Binding-site contacts:
Ligand atom O3A contacts residue LYS231 of chain 1.A at 3.2 Å (salt-bridge).
Ligand atom O1G contacts residue MG1 of chain 1.G at 2.0 Å.
Ligand atom N3B contacts residue SER198 of chain 2.A at 3.5 Å (h-bond).
Ligand atom PA contacts residue MG1 of chain 1.G at 3.2 Å.
Ligand atom O1G contacts residue ASP183 of chain 1.A at 3.0 Å (salt-bridge).
Ligand atom C3' contacts residue PHE230 of chain 1.A at 3.2 Å (hydrophobic).
Ligand atom O3' contacts residue LEU177 of chain 1.A at 2.6 Å (h-bond).
Ligand atom N3B contacts residue MG1 of chain 1.G at 3.6 Å.
Ligand atom C4' contacts residue PHE230 of chain 1.A at 3.2 Å (hydrophobic).
Ligand atom N6 contacts residue PRO211 of chain 1.A at 3.0 Å (h-bond).
Ligand atom O3A contacts residue MG1 of chain 1.G at 3.5 Å.
Ligand atom O3' contacts residue PHE230 of chain 1.A at 3.1 Å (h-bond).
Ligand atom O2G contacts residue LYS195 of chain 2.A at 3.1 Å (salt-bridge).
Ligand atom O2B contacts residue ASP183 of chain 1.A at 3.0 Å (salt-bridge).
Ligand atom O1A contacts residue J1O1 of chain 1.I at 3.1 Å.
Ligand atom C5' contacts residue PHE230 of chain 1.A at 3.1 Å (hydrophobic).
Ligand atom O2A contacts residue LEU232 of chain 1.A at 3.1 Å (h-bond).
Ligand atom O2' contacts residue LEU177 of chain 1.A at 3.3 Å (h-bond).
Ligand atom PG contacts residue SER198 of chain 2.A at 3.6 Å.
Ligand atom C3' contacts residue LEU177 of chain 1.A at 3.6 Å (hydrophobic).
Ligand atom PA contacts residue LYS195 of chain 2.A at 3.6 Å.
Ligand atom O1A contacts residue MG1 of chain 1.G at 2.1 Å.
Ligand atom C5 contacts residue VAL181 of chain 1.A at 3.7 Å (hydrophobic).
Ligand atom PB contacts residue MG1 of chain 1.G at 3.1 Å.
Ligand atom O2' contacts residue ALA179 of chain 1.A at 2.7 Å (h-bond).
Ligand atom O1G contacts residue LYS195 of chain 2.A at 3.1 Å (salt-bridge).
Ligand atom O1A contacts residue LYS195 of chain 2.A at 3.0 Å (salt-bridge).
Ligand atom O3G contacts residue GLN197 of chain 2.A at 3.7 Å.
Ligand atom PA contacts residue J1O1 of chain 1.I at 3.6 Å.
Ligand atom O2B contacts residue MG1 of chain 1.G at 2.0 Å.
Ligand atom N7 contacts residue VAL181 of chain 1.A at 3.7 Å.
Ligand atom O2A contacts residue LYS231 of chain 1.A at 3.0 Å (salt-bridge).
Ligand atom N1 contacts residue LEU213 of chain 1.A at 3.4 Å (h-bond).
Ligand atom O3G contacts residue SER198 of chain 2.A at 2.7 Å (h-bond).
Ligand atom C2' contacts residue ALA179 of chain 1.A at 3.5 Å (hydrophobic).
Ligand atom O2A contacts residue LYS195 of chain 2.A at 3.4 Å (salt-bridge).
Ligand atom O2G contacts residue LYS231 of chain 1.A at 2.8 Å (salt-bridge).
Ligand atom O2B contacts residue LYS212 of chain 1.A at 3.0 Å (salt-bridge).
Ligand atom PG contacts residue MG1 of chain 1.G at 3.4 Å.
Ligand atom O5' contacts residue J1O1 of chain 1.I at 3.4 Å.

Sequence of chain 2.A:
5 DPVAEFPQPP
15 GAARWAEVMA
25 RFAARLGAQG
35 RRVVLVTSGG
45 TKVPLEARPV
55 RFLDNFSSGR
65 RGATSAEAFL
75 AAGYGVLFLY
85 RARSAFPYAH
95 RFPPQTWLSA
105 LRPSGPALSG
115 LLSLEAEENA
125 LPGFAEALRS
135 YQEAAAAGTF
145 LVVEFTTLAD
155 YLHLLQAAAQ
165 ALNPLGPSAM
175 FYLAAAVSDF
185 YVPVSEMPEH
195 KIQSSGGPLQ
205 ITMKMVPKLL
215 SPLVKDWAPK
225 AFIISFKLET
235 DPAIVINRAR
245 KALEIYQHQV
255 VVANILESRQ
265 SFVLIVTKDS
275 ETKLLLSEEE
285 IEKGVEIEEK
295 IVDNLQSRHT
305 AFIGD

Sequence of chain 1.A:
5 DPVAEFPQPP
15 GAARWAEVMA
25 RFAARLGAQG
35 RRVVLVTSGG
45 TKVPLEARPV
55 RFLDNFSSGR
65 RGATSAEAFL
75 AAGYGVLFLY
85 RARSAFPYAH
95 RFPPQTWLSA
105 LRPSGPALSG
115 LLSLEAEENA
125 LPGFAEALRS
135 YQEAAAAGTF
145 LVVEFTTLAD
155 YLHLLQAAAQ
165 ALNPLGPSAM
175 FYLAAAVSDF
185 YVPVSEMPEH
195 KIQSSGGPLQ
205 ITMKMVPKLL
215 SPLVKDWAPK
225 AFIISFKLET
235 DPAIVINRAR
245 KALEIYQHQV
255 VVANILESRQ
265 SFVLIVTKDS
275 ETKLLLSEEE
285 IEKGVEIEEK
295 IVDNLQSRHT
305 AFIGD

The small molecule below binds the protein below.
Small molecule (SMILES): Nc1ncnc2c1ncn2[C@@H]1O[C@H](CO[P](=O)(O)O[P](=O)(O)NP(=O)(O)O)[C@@H](O)[C@H]1O